A protein and the small-molecule ligand that binds it are described below.
Small molecule (SMILES): CC(=O)N[C@H]1[C@H](O[C@H]2[C@H](O)[C@@H](NC(C)=O)CO[C@@H]2CO[C@@H]2O[C@@H](C)[C@@H](O)[C@@H](O)[C@@H]2O)O[C@H](CO)[C@@H](O)[C@@H]1O

Sequence of chain 1.D:
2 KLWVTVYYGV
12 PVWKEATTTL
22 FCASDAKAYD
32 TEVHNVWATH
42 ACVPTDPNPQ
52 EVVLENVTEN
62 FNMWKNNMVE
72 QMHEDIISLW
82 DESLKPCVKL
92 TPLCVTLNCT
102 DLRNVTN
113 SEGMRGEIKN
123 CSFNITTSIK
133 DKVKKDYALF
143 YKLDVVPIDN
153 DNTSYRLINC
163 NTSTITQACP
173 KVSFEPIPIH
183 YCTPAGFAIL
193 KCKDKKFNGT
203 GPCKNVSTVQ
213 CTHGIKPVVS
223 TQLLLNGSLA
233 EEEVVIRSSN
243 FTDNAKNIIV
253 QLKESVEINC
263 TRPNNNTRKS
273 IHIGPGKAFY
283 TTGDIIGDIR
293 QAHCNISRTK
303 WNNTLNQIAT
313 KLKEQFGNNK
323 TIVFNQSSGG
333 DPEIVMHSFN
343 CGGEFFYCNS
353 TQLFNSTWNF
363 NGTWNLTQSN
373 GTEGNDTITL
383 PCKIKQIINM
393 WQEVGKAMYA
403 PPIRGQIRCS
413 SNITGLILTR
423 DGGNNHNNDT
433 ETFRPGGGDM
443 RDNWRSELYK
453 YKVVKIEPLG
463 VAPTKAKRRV

Binding-site contacts:
Ligand atom C4 contacts residue ASN154 of chain 1.D at 4.3 Å.
Ligand atom C5 contacts residue ASN154 of chain 1.D at 3.6 Å.
Ligand atom O5 contacts residue ASN154 of chain 1.D at 2.4 Å (h-bond).
Ligand atom C1 contacts residue ASN154 of chain 1.D at 1.4 Å.
Ligand atom C7 contacts residue ASN154 of chain 1.D at 3.2 Å.
Ligand atom O7 contacts residue ASN152 of chain 1.D at 4.0 Å.
Ligand atom O2 contacts residue ASN154 of chain 1.D at 2.9 Å (h-bond).
Ligand atom C7 contacts residue ASP153 of chain 1.D at 4.2 Å.
Ligand atom C2 contacts residue ASN154 of chain 1.D at 4.3 Å.
Ligand atom C3 contacts residue ASN154 of chain 1.D at 3.8 Å.
Ligand atom N2 contacts residue ASN154 of chain 1.D at 3.0 Å (h-bond).
Ligand atom C8 contacts residue ASP153 of chain 1.D at 3.9 Å.
Ligand atom O7 contacts residue ASN154 of chain 1.D at 3.4 Å (h-bond).
Ligand atom C8 contacts residue ASN154 of chain 1.D at 3.7 Å.
Ligand atom C2 contacts residue ASN154 of chain 1.D at 2.5 Å.
Ligand atom O7 contacts residue ASP153 of chain 1.D at 3.7 Å.